Binding-site contacts:
Ligand atom O contacts residue HIS277 of chain 8.T at 3.4 Å.
Ligand atom CB contacts residue ASP233 of chain 8.T at 3.0 Å.
Ligand atom C contacts residue THR235 of chain 8.T at 3.6 Å.
Ligand atom CG2 contacts residue LEU286 of chain 8.T at 3.7 Å (hydrophobic).
Ligand atom CB contacts residue HIS277 of chain 8.T at 3.7 Å.
Ligand atom CB contacts residue TYR238 of chain 8.T at 3.6 Å (hydrophobic).
Ligand atom CG contacts residue LYS234 of chain 8.T at 3.3 Å.
Ligand atom CG1 contacts residue TYR94 of chain 8.T at 3.8 Å (hydrophobic).
Ligand atom CG2 contacts residue ASN281 of chain 8.T at 3.6 Å.
Ligand atom O contacts residue THR235 of chain 8.T at 3.0 Å (h-bond).
Ligand atom C contacts residue ASN281 of chain 8.T at 3.8 Å.
Ligand atom C contacts residue TYR94 of chain 8.T at 4.0 Å (hydrophobic).
Ligand atom C contacts residue ASN227 of chain 8.T at 3.5 Å.
Ligand atom CD contacts residue HIS277 of chain 8.T at 3.9 Å.
Ligand atom O contacts residue TYR94 of chain 8.T at 2.9 Å.
Ligand atom CA contacts residue ASN227 of chain 8.T at 3.7 Å.
Ligand atom CG contacts residue HIS277 of chain 8.T at 3.8 Å.
Ligand atom CG2 contacts residue HIS277 of chain 8.T at 3.3 Å.
Ligand atom N contacts residue TYR273 of chain 8.T at 3.9 Å.
Ligand atom CB contacts residue LEU286 of chain 8.T at 3.9 Å (hydrophobic).
Ligand atom C contacts residue THR235 of chain 8.T at 3.6 Å.
Ligand atom CG1 contacts residue VAL280 of chain 8.T at 4.0 Å (hydrophobic).
Ligand atom O contacts residue ASN281 of chain 8.T at 2.6 Å (h-bond).
Ligand atom CG2 contacts residue GLU236 of chain 8.T at 3.3 Å.
Ligand atom C contacts residue LEU286 of chain 8.T at 3.8 Å (hydrophobic).
Ligand atom N contacts residue ASN227 of chain 8.T at 3.0 Å (h-bond).
Ligand atom CD1 contacts residue TYR91 of chain 8.T at 3.9 Å (hydrophobic).
Ligand atom O contacts residue ASN227 of chain 8.T at 3.6 Å.
Ligand atom CG contacts residue TYR273 of chain 8.T at 3.6 Å (hydrophobic).
Ligand atom O contacts residue LEU286 of chain 8.T at 3.2 Å.
Ligand atom C contacts residue THR235 of chain 8.T at 3.6 Å.
Ligand atom CG contacts residue ASP233 of chain 8.T at 3.0 Å.
Ligand atom O contacts residue LYS234 of chain 8.T at 3.6 Å.
Ligand atom CD contacts residue TYR273 of chain 8.T at 3.3 Å (hydrophobic).
Ligand atom N contacts residue THR235 of chain 8.T at 3.5 Å (h-bond).
Ligand atom CD1 contacts residue TYR94 of chain 8.T at 3.5 Å (hydrophobic).
Ligand atom CA contacts residue THR235 of chain 8.T at 3.6 Å.
Ligand atom CG2 contacts residue PHE278 of chain 8.T at 3.7 Å (hydrophobic).
Ligand atom N contacts residue THR235 of chain 8.T at 3.9 Å.
Ligand atom O contacts residue THR235 of chain 8.T at 3.1 Å (h-bond).

Sequence of chain 8.T:
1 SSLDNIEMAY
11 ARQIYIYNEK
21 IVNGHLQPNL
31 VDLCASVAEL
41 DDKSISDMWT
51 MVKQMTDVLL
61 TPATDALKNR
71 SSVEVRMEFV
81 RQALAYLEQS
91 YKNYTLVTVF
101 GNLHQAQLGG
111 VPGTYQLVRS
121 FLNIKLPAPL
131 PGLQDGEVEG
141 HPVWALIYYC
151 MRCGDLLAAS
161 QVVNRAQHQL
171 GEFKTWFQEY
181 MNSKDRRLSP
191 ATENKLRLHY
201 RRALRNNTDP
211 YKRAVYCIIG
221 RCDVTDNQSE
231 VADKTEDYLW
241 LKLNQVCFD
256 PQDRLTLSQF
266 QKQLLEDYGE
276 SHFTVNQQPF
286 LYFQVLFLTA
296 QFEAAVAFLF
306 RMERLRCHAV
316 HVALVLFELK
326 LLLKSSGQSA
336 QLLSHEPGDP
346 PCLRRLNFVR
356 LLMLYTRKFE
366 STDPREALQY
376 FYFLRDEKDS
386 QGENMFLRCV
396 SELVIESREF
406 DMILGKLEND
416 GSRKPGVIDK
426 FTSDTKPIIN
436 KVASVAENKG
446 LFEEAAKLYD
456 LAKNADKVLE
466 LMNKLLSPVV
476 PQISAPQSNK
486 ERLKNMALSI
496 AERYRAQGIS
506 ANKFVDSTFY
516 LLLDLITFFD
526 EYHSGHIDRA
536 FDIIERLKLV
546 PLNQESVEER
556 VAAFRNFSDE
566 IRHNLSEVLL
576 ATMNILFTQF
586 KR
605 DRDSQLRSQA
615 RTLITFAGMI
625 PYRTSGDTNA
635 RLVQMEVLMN

This protein binds this small molecule.
Small molecule (SMILES): CC[C@H](C)[C@H](NC(=O)[C@H](CO)NC(=O)[C@H](CCCN=C(N)N)NC(=O)[C@@H](NC(=O)[C@@H]1CCCN1C(=O)[C@@H]1CCCN1C(=O)[C@H](C)N)C(C)C)C(=O)N[C@H](C=O)Cc1ccc(O)cc1